This small molecule binds to this protein.
Small molecule (SMILES): CC(=O)N[C@@H]1[C@@H](O)[C@H](O)[C@@H](CO)O[C@H]1O

Binding-site contacts:
Ligand atom C3 contacts residue ASN122 of chain 1.B at 3.8 Å.
Ligand atom C8 contacts residue ASN122 of chain 1.B at 4.4 Å.
Ligand atom C4 contacts residue ASN122 of chain 1.B at 4.2 Å.
Ligand atom C6 contacts residue VAL127 of chain 1.B at 3.7 Å (hydrophobic).
Ligand atom C7 contacts residue PHE157 of chain 1.B at 4.3 Å (hydrophobic).
Ligand atom C5 contacts residue VAL127 of chain 1.B at 4.2 Å (hydrophobic).
Ligand atom C1 contacts residue ASN122 of chain 1.B at 1.4 Å.
Ligand atom C7 contacts residue ASN122 of chain 1.B at 3.2 Å.
Ligand atom C5 contacts residue ASN125 of chain 1.B at 4.1 Å.
Ligand atom C1 contacts residue ASN125 of chain 1.B at 3.6 Å.
Ligand atom O7 contacts residue PHE157 of chain 1.B at 3.3 Å.
Ligand atom O7 contacts residue ASN122 of chain 1.B at 3.3 Å (h-bond).
Ligand atom N2 contacts residue THR124 of chain 1.B at 3.2 Å (h-bond).
Ligand atom O5 contacts residue ASN122 of chain 1.B at 2.4 Å (h-bond).
Ligand atom C3 contacts residue ASN125 of chain 1.B at 4.3 Å.
Ligand atom C2 contacts residue THR124 of chain 1.B at 3.7 Å.
Ligand atom C8 contacts residue THR124 of chain 1.B at 3.8 Å.
Ligand atom N2 contacts residue ASN122 of chain 1.B at 2.8 Å (h-bond).
Ligand atom C8 contacts residue ALA123 of chain 1.B at 3.8 Å (hydrophobic).
Ligand atom C2 contacts residue ASN122 of chain 1.B at 2.4 Å.
Ligand atom C2 contacts residue ASN125 of chain 1.B at 4.4 Å.
Ligand atom C7 contacts residue THR124 of chain 1.B at 4.2 Å.
Ligand atom C3 contacts residue THR124 of chain 1.B at 3.9 Å.
Ligand atom O5 contacts residue ASN125 of chain 1.B at 4.1 Å.
Ligand atom C5 contacts residue ASN122 of chain 1.B at 3.7 Å.
Ligand atom O5 contacts residue VAL127 of chain 1.B at 4.2 Å.
Ligand atom C1 contacts residue THR124 of chain 1.B at 3.5 Å.

Sequence of chain 1.B:
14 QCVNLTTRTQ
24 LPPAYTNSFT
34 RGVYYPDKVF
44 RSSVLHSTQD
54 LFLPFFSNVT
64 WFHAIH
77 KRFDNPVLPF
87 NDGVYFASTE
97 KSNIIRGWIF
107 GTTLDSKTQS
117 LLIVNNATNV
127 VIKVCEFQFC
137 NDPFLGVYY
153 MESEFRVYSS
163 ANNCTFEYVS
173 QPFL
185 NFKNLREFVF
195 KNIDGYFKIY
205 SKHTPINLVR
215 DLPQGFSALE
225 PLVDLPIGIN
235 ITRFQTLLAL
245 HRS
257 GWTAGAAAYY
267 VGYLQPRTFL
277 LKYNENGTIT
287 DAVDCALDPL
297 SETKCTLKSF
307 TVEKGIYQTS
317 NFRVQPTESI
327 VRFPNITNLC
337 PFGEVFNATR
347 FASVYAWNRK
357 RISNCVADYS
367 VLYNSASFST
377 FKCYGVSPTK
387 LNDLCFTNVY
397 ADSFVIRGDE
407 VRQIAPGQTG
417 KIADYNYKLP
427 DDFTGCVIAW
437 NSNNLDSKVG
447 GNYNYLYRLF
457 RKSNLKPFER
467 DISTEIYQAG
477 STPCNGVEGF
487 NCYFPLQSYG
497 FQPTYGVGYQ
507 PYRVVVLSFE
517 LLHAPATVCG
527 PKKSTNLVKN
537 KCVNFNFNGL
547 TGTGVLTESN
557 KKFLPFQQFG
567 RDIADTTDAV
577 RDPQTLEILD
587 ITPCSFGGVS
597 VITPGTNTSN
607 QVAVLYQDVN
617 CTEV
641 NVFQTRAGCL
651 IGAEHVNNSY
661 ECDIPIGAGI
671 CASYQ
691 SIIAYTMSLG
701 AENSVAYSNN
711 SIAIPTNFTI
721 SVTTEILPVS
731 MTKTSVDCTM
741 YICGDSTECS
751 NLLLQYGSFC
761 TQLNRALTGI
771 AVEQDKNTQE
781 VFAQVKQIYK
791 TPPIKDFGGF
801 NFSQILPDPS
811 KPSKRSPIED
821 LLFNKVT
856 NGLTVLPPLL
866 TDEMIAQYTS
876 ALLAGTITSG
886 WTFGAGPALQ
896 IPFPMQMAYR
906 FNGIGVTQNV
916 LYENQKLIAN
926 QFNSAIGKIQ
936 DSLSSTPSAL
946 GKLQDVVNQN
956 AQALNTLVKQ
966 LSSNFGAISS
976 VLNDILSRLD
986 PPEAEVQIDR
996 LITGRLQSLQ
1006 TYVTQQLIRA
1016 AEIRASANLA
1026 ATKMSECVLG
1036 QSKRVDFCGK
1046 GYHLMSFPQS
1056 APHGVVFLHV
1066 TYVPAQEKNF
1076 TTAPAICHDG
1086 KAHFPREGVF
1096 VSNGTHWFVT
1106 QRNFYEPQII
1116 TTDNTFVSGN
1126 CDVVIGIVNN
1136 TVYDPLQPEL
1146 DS